Sequence of chain 2.I:
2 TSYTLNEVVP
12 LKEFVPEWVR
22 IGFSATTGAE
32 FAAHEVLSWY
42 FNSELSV

Sequence of chain 2.G:
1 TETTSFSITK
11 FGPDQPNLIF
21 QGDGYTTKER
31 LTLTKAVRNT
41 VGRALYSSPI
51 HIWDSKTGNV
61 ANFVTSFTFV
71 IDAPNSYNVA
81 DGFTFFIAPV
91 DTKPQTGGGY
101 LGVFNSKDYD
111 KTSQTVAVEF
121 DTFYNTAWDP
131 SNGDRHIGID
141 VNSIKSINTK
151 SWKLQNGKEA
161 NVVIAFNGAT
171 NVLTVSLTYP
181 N

Binding-site contacts:
Ligand atom C3 contacts residue ASN39 of chain 2.G at 3.4 Å.
Ligand atom C4 contacts residue ASP81 of chain 2.G at 3.4 Å.
Ligand atom O7 contacts residue ASN78 of chain 2.G at 3.6 Å.
Ligand atom O8 contacts residue ASN39 of chain 2.G at 2.8 Å (h-bond).
Ligand atom C3 contacts residue GLU31 of chain 2.I at 3.4 Å.
Ligand atom C1 contacts residue ASN1 of chain 2.H at 1.4 Å.
Ligand atom C4 contacts residue TYR77 of chain 2.G at 3.6 Å (hydrophobic).
Ligand atom O5 contacts residue ALA30 of chain 2.I at 2.9 Å (h-bond).
Ligand atom O7 contacts residue ASN39 of chain 2.G at 3.2 Å (h-bond).
Ligand atom O5 contacts residue GLY29 of chain 2.I at 3.3 Å.
Ligand atom O5 contacts residue ALA30 of chain 2.I at 3.3 Å (h-bond).
Ligand atom O7 contacts residue ASN1 of chain 2.H at 2.5 Å (h-bond).
Ligand atom C6 contacts residue GLY29 of chain 2.I at 3.5 Å.
Ligand atom O4 contacts residue GLY99 of chain 2.G at 2.9 Å (h-bond).
Ligand atom O2 contacts residue GLY98 of chain 2.G at 3.4 Å.
Ligand atom C6 contacts residue ALA30 of chain 2.I at 3.3 Å (hydrophobic).
Ligand atom O4 contacts residue ASN125 of chain 2.G at 2.8 Å (h-bond).
Ligand atom C8 contacts residue THR96 of chain 2.G at 3.4 Å.
Ligand atom C1 contacts residue ASN78 of chain 2.G at 3.2 Å.
Ligand atom O4 contacts residue ASP81 of chain 2.G at 2.7 Å (salt-bridge).
Ligand atom C6 contacts residue ASP81 of chain 2.G at 3.0 Å.
Ligand atom O6 contacts residue ALA30 of chain 2.I at 3.1 Å (h-bond).
Ligand atom O3 contacts residue PHE123 of chain 2.G at 3.5 Å.
Ligand atom C2 contacts residue ASN1 of chain 2.H at 2.4 Å.
Ligand atom C4 contacts residue GLY99 of chain 2.G at 3.4 Å.
Ligand atom O3 contacts residue GLY99 of chain 2.G at 3.0 Å (h-bond).
Ligand atom O6 contacts residue ALA30 of chain 2.I at 3.2 Å (h-bond).
Ligand atom O5 contacts residue ASN1 of chain 2.H at 2.4 Å (h-bond).
Ligand atom C1 contacts residue ASN39 of chain 2.G at 3.3 Å.
Ligand atom O2 contacts residue PHE123 of chain 2.G at 3.6 Å.
Ligand atom O5 contacts residue ASN78 of chain 2.G at 3.0 Å (h-bond).
Ligand atom C6 contacts residue GLU31 of chain 2.I at 3.6 Å.
Ligand atom C5 contacts residue ASN39 of chain 2.G at 3.3 Å.
Ligand atom N2 contacts residue ASN1 of chain 2.H at 2.9 Å (h-bond).
Ligand atom C7 contacts residue ASN1 of chain 2.H at 2.9 Å.
Ligand atom O2 contacts residue GLU31 of chain 2.I at 3.3 Å (salt-bridge).
Ligand atom C2 contacts residue ASN78 of chain 2.G at 3.2 Å.
Ligand atom O3 contacts residue GLY98 of chain 2.G at 3.4 Å.
Ligand atom O6 contacts residue GLU31 of chain 2.I at 3.0 Å (salt-bridge).
Ligand atom O3 contacts residue GLU31 of chain 2.I at 2.7 Å (salt-bridge).

Sequence of chain 2.H:
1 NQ

A small-molecule ligand and the protein it binds are described below.
Small molecule (SMILES): CC(=O)N[C@H]1[C@H](O[C@H]2[C@H](O)[C@@H](NC(C)=O)CO[C@@H]2CO[C@@H]2O[C@@H](C)[C@@H](O)[C@@H](O)[C@@H]2O)O[C@H](CO)[C@@H](O[C@@H]2O[C@H](CO[C@H]3O[C@H](CO)[C@@H](O)[C@H](O)[C@@H]3O)[C@@H](O)[C@H](O[C@H]3O[C@H](CO)[C@@H](O)[C@H](O)[C@@H]3O[C@@H]3O[C@H](CO)[C@@H](O[C@@H]4O[C@H](CO[C@]5(C(=O)O)C[C@H](O)[C@@H](NC(C)=O)[C@H]([C@H](O)[C@H](O)CO)O5)[C@H](O)[C@H](O)[C@H]4O)[C@H](O)[C@H]3NC(C)=O)[C@@H]2O)[C@@H]1O